Binding-site contacts:
Ligand atom C5 contacts residue ASN138 of chain 1.A at 3.8 Å.
Ligand atom O7 contacts residue ASN138 of chain 1.A at 4.3 Å.
Ligand atom C3 contacts residue ASN138 of chain 1.A at 3.9 Å.
Ligand atom O5 contacts residue ASN138 of chain 1.A at 2.5 Å (h-bond).
Ligand atom C7 contacts residue ASN138 of chain 1.A at 3.8 Å.
Ligand atom C2 contacts residue ASN138 of chain 1.A at 2.5 Å.
Ligand atom N2 contacts residue ASN138 of chain 1.A at 2.9 Å (h-bond).
Ligand atom C1 contacts residue ASN138 of chain 1.A at 1.5 Å.
Ligand atom C4 contacts residue ASN138 of chain 1.A at 4.3 Å.

Sequence of chain 1.A:
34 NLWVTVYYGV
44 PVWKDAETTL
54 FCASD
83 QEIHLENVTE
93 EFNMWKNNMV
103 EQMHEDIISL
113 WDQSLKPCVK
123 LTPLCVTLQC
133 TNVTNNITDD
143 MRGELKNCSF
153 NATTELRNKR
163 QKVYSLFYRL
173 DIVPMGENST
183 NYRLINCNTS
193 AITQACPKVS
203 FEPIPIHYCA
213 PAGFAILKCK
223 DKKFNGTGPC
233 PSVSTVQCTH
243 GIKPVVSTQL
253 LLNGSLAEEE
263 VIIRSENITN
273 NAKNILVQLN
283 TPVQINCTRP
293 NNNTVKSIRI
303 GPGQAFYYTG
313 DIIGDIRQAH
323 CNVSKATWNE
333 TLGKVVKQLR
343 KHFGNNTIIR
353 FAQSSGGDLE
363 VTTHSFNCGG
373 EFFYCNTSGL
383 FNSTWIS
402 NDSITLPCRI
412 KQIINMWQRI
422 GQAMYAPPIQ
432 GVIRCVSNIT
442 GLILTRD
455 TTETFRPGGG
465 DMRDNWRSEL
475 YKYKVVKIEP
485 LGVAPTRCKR

The protein below binds the small molecule below.
Small molecule (SMILES): CC(=O)N[C@@H]1[C@@H](O)[C@H](O)[C@@H](CO)O[C@H]1O